Sequence of chain 3.A:
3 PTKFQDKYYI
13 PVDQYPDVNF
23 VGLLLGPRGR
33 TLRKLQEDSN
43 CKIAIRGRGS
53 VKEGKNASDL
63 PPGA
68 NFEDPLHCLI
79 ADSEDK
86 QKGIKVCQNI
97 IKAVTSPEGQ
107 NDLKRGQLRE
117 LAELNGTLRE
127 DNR

A small-molecule ligand and the protein it binds are described below.
Small molecule (SMILES): Nc1ccn([C@@H]2O[C@H](CO[P](=O)(O)O[C@H]3[C@@H](O)[C@H](n4cnc5c(N)ncnc54)O[C@@H]3CO[P](=O)(O)O[C@H]3[C@@H](O)[C@H](n4cnc5c(N)ncnc54)O[C@@H]3CO[P](=O)(O)O[C@H]3[C@@H](O)[C@H](n4ccc(=O)[nH]c4=O)O[C@@H]3CO[P](=O)(O)O[C@H]3[C@@H](O)[C@H](n4ccc(N)nc4=O)O[C@@H]3CO[P](=O)(O)O[C@H]3[C@@H](O)[C@H](n4cnc5c(N)ncnc54)O[C@@H]3CO[P](=O)(O)O[C@H]3[C@@H](O)[C@H](n4ccc(=O)[nH]c4=O)O[C@@H]3COP(=O)(O)O)[C@@H](OP(=O)(O)O)[C@H]2O)c(=O)n1

Sequence of chain 7.A:
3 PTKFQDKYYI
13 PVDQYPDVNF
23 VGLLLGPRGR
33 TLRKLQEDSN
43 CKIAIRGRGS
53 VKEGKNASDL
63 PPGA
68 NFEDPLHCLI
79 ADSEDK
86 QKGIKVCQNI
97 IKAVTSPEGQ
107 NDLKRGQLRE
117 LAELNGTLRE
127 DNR

Binding-site contacts:
Ligand atom O2' contacts residue GLY28 of chain 7.A at 3.0 Å (h-bond).
Ligand atom O3' contacts residue ARG35 of chain 7.A at 3.2 Å (salt-bridge).
Ligand atom O2 contacts residue GLY28 of chain 7.A at 3.2 Å.
Ligand atom C2' contacts residue LEU114 of chain 7.A at 3.4 Å (hydrophobic).
Ligand atom N6 contacts residue ILE47 of chain 7.A at 3.0 Å (h-bond).
Ligand atom OP2 contacts residue LYS57 of chain 7.A at 3.2 Å (salt-bridge).
Ligand atom N6 contacts residue ARG125 of chain 7.A at 2.8 Å (salt-bridge).
Ligand atom O2 contacts residue LYS110 of chain 7.A at 2.8 Å (salt-bridge).
Ligand atom O4 contacts residue LYS110 of chain 7.A at 3.3 Å.
Ligand atom C2 contacts residue LYS54 of chain 7.A at 3.4 Å.
Ligand atom O4' contacts residue LEU27 of chain 7.A at 3.3 Å.
Ligand atom OP2 contacts residue LYS44 of chain 7.A at 3.1 Å.
Ligand atom O2' contacts residue ARG35 of chain 7.A at 2.6 Å (salt-bridge).
Ligand atom O2' contacts residue LEU114 of chain 7.A at 2.7 Å (h-bond).
Ligand atom O4' contacts residue GLY31 of chain 7.A at 3.4 Å.
Ligand atom OP1 contacts residue ARG30 of chain 7.A at 2.7 Å (salt-bridge).
Ligand atom C2 contacts residue LEU34 of chain 7.A at 3.3 Å (hydrophobic).
Ligand atom O2 contacts residue GLN113 of chain 7.A at 3.4 Å.
Ligand atom N3 contacts residue LEU114 of chain 7.A at 3.4 Å (h-bond).
Ligand atom C5 contacts residue GLY105 of chain 7.A at 3.3 Å.
Ligand atom O2 contacts residue LYS110 of chain 7.A at 3.4 Å.
Ligand atom N9 contacts residue LEU27 of chain 7.A at 3.4 Å.
Ligand atom O4' contacts residue ARG125 of chain 7.A at 3.0 Å (salt-bridge).
Ligand atom N3 contacts residue GLN113 of chain 7.A at 2.8 Å (h-bond).
Ligand atom O4 contacts residue GLY105 of chain 7.A at 3.2 Å.
Ligand atom C4 contacts residue LEU27 of chain 7.A at 3.5 Å (hydrophobic).
Ligand atom O2' contacts residue PRO63 of chain 7.A at 3.3 Å.
Ligand atom C2 contacts residue GLY24 of chain 7.A at 3.2 Å.
Ligand atom O4 contacts residue GLN106 of chain 7.A at 3.2 Å (h-bond).
Ligand atom N3 contacts residue GLY24 of chain 7.A at 3.2 Å (h-bond).
Ligand atom O4 contacts residue ASN107 of chain 7.A at 2.5 Å (h-bond).
Ligand atom O4' contacts residue LEU117 of chain 7.A at 3.4 Å.
Ligand atom N3 contacts residue ARG48 of chain 7.A at 3.2 Å (salt-bridge).
Ligand atom N1 contacts residue ILE47 of chain 7.A at 2.9 Å (h-bond).
Ligand atom C5' contacts residue LEU117 of chain 7.A at 3.5 Å (hydrophobic).
Ligand atom O5' contacts residue ARG125 of chain 7.A at 3.1 Å (salt-bridge).
Ligand atom N3 contacts residue LEU34 of chain 7.A at 3.3 Å.
Ligand atom O2 contacts residue ARG48 of chain 7.A at 2.9 Å (salt-bridge).
Ligand atom N7 contacts residue ARG125 of chain 7.A at 3.2 Å (salt-bridge).
Ligand atom O2 contacts residue PRO29 of chain 7.A at 3.4 Å (h-bond).